A protein and the small-molecule ligand that binds it are described below.
Small molecule (SMILES): CC(C)C[C@H](NC(=O)[C@H](Cc1ccccc1)NC(=O)c1cnccn1)B(O)O

Sequence of chain 1.Y:
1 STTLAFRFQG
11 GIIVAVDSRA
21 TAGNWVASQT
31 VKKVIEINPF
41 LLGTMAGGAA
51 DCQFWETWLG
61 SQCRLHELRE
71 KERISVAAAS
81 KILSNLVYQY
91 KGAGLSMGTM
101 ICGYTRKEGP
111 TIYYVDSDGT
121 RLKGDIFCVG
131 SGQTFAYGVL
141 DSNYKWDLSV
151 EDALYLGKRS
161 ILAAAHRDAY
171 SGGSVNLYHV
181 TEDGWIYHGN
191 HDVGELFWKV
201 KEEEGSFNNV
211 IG

Binding-site contacts:
Ligand atom O28 contacts residue GLY47 of chain 1.Y at 2.9 Å (h-bond).
Ligand atom B26 contacts residue SER1 of chain 1.Y at 1.4 Å.
Ligand atom C6 contacts residue ALA27 of chain 1.Y at 4.0 Å (hydrophobic).
Ligand atom N9 contacts residue THR21 of chain 1.Y at 3.1 Å (h-bond).
Ligand atom C21 contacts residue SER1 of chain 1.Y at 2.4 Å.
Ligand atom O19 contacts residue THR21 of chain 1.Y at 3.1 Å (h-bond).
Ligand atom O19 contacts residue ALA20 of chain 1.Y at 3.3 Å.
Ligand atom O28 contacts residue ALA46 of chain 1.Y at 3.8 Å.
Ligand atom C24 contacts residue GLY47 of chain 1.Y at 3.7 Å.
Ligand atom O27 contacts residue SER1 of chain 1.Y at 2.3 Å (h-bond).
Ligand atom C24 contacts residue ALA49 of chain 1.Y at 3.8 Å (hydrophobic).
Ligand atom C22 contacts residue GLY47 of chain 1.Y at 4.0 Å.
Ligand atom C11 contacts residue THR21 of chain 1.Y at 3.4 Å.
Ligand atom N20 contacts residue SER1 of chain 1.Y at 3.7 Å.
Ligand atom C6 contacts residue THR21 of chain 1.Y at 3.7 Å.
Ligand atom C18 contacts residue GLY47 of chain 1.Y at 3.8 Å.
Ligand atom C10 contacts residue GLY47 of chain 1.Y at 3.6 Å.
Ligand atom C17 contacts residue THR21 of chain 1.Y at 3.7 Å.
Ligand atom C3 contacts residue ALA49 of chain 1.Y at 3.6 Å (hydrophobic).
Ligand atom N1 contacts residue THR21 of chain 1.Y at 3.0 Å (h-bond).
Ligand atom C21 contacts residue ARG19 of chain 1.Y at 4.0 Å.
Ligand atom N20 contacts residue GLY47 of chain 1.Y at 3.0 Å (h-bond).
Ligand atom C22 contacts residue SER1 of chain 1.Y at 2.7 Å.
Ligand atom C22 contacts residue LYS33 of chain 1.Y at 3.6 Å.
Ligand atom C21 contacts residue GLY47 of chain 1.Y at 3.9 Å.
Ligand atom O8 contacts residue GLY47 of chain 1.Y at 3.8 Å.
Ligand atom C2 contacts residue THR21 of chain 1.Y at 3.9 Å.
Ligand atom O8 contacts residue ALA49 of chain 1.Y at 3.2 Å (h-bond).
Ligand atom N4 contacts residue ASP126 of chain 1.Z at 3.5 Å (salt-bridge).
Ligand atom B26 contacts residue LYS33 of chain 1.Y at 3.8 Å.
Ligand atom C7 contacts residue THR21 of chain 1.Y at 4.0 Å.
Ligand atom O28 contacts residue SER1 of chain 1.Y at 2.3 Å (h-bond).
Ligand atom O8 contacts residue GLY48 of chain 1.Y at 3.9 Å.
Ligand atom C23 contacts residue GLY47 of chain 1.Y at 3.5 Å.
Ligand atom C25 contacts residue ALA49 of chain 1.Y at 3.8 Å (hydrophobic).
Ligand atom C10 contacts residue THR21 of chain 1.Y at 3.8 Å.
Ligand atom C13 contacts residue GLY47 of chain 1.Y at 3.9 Å.
Ligand atom C3 contacts residue ASP126 of chain 1.Z at 3.8 Å.
Ligand atom C24 contacts residue MET45 of chain 1.Y at 4.0 Å (hydrophobic).
Ligand atom C21 contacts residue LYS33 of chain 1.Y at 3.7 Å.

Sequence of chain 1.Z:
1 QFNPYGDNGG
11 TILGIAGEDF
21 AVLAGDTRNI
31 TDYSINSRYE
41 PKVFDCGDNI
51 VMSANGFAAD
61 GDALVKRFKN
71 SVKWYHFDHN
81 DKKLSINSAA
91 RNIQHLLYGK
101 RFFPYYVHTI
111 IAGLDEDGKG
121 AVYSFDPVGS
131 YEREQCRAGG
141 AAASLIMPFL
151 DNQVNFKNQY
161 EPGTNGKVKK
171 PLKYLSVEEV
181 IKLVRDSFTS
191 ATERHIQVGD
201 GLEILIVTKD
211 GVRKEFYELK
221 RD